Binding-site contacts:
Ligand atom C1 contacts residue ASN52 of chain 1.B at 1.4 Å.
Ligand atom C2 contacts residue ASN52 of chain 1.B at 2.5 Å.
Ligand atom C4 contacts residue ASN52 of chain 1.B at 4.2 Å.
Ligand atom O5 contacts residue ASN52 of chain 1.B at 2.2 Å (h-bond).
Ligand atom C5 contacts residue ASN52 of chain 1.B at 3.5 Å.
Ligand atom C3 contacts residue ASN52 of chain 1.B at 3.8 Å.
Ligand atom O6 contacts residue TYR19 of chain 1.B at 4.2 Å.
Ligand atom C8 contacts residue ASN52 of chain 1.B at 4.3 Å.
Ligand atom C7 contacts residue ASN52 of chain 1.B at 4.1 Å.
Ligand atom N2 contacts residue ASN52 of chain 1.B at 3.1 Å (h-bond).
Ligand atom O6 contacts residue ASN52 of chain 1.B at 4.4 Å.

The protein below binds the small molecule below.
Small molecule (SMILES): CC(=O)N[C@@H]1[C@@H](O)[C@H](O)[C@@H](CO)O[C@H]1O

Sequence of chain 1.B:
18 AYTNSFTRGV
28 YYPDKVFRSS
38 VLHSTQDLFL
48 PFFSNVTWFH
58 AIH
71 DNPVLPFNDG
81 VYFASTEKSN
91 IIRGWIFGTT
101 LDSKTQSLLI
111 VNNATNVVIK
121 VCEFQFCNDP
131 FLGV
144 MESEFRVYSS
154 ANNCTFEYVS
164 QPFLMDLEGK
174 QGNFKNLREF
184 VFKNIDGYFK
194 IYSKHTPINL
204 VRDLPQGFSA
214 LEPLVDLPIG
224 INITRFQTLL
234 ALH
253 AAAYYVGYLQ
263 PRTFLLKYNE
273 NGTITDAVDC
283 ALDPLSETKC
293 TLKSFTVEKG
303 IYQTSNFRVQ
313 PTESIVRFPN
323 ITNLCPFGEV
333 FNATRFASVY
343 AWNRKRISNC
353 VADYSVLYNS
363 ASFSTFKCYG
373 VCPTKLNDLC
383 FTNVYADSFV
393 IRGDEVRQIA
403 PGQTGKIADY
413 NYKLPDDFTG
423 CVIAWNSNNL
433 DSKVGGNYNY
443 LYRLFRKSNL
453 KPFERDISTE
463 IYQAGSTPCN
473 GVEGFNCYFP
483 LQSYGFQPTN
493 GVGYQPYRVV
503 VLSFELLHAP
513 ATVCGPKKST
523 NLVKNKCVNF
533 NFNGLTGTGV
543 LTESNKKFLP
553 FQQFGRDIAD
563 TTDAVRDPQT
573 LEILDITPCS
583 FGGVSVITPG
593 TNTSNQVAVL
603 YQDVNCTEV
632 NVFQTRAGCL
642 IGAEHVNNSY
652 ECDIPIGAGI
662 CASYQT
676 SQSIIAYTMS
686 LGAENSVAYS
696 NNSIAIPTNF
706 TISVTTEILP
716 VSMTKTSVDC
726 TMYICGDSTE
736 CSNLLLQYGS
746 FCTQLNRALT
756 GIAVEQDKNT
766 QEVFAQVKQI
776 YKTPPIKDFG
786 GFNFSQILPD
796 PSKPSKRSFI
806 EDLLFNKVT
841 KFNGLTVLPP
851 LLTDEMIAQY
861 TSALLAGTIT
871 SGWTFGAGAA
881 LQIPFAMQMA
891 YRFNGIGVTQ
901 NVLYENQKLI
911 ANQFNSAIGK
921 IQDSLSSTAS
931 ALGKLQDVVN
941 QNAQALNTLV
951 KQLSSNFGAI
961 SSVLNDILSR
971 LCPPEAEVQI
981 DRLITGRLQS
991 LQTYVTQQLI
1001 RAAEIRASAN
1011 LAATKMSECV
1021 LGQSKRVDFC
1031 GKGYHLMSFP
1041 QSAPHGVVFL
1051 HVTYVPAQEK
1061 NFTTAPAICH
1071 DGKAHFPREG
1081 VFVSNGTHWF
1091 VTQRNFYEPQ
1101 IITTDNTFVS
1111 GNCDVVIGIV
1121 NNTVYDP